This protein binds this small molecule.
Small molecule (SMILES): CC(=O)N[C@H]1[C@H](O[C@H]2[C@H](O)[C@@H](NC(C)=O)CO[C@@H]2CO)O[C@H](CO)[C@@H](O)[C@@H]1O

Sequence of chain 1.G:
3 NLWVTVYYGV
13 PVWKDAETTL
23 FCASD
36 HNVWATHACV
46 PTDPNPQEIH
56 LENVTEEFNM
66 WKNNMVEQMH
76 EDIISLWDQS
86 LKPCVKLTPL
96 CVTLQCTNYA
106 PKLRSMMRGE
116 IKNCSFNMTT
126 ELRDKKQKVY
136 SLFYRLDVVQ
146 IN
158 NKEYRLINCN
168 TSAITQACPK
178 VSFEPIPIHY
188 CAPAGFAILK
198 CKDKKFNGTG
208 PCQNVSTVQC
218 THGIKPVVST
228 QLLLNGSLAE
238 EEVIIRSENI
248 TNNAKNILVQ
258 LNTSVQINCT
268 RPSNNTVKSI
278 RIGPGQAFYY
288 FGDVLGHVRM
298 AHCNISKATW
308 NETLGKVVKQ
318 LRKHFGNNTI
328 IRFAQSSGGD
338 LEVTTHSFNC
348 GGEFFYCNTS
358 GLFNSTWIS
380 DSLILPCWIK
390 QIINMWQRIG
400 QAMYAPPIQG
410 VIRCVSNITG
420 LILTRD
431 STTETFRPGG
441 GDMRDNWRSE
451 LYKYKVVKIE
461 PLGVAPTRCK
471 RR

Binding-site contacts:
Ligand atom O7 contacts residue ASN118 of chain 1.G at 4.0 Å.
Ligand atom C1 contacts residue TYR135 of chain 1.G at 3.8 Å (hydrophobic).
Ligand atom C4 contacts residue ASN118 of chain 1.G at 4.2 Å.
Ligand atom C6 contacts residue TYR135 of chain 1.G at 4.0 Å (hydrophobic).
Ligand atom C3 contacts residue ASN118 of chain 1.G at 3.8 Å.
Ligand atom C8 contacts residue TYR104 of chain 1.G at 4.1 Å (hydrophobic).
Ligand atom O7 contacts residue TYR135 of chain 1.G at 4.2 Å.
Ligand atom C8 contacts residue GLY289 of chain 1.G at 3.5 Å.
Ligand atom C8 contacts residue ASN118 of chain 1.G at 4.2 Å.
Ligand atom C7 contacts residue ASN118 of chain 1.G at 3.7 Å.
Ligand atom C7 contacts residue TYR135 of chain 1.G at 4.2 Å (hydrophobic).
Ligand atom C2 contacts residue ASN118 of chain 1.G at 2.5 Å.
Ligand atom C8 contacts residue TYR135 of chain 1.G at 3.3 Å (hydrophobic).
Ligand atom O5 contacts residue ASN118 of chain 1.G at 2.3 Å (h-bond).
Ligand atom O5 contacts residue TYR135 of chain 1.G at 3.9 Å.
Ligand atom C7 contacts residue LEU137 of chain 1.G at 4.5 Å (hydrophobic).
Ligand atom C5 contacts residue ASN118 of chain 1.G at 3.6 Å.
Ligand atom C1 contacts residue ASN118 of chain 1.G at 1.4 Å.
Ligand atom C7 contacts residue TYR104 of chain 1.G at 4.4 Å (hydrophobic).
Ligand atom C5 contacts residue TYR135 of chain 1.G at 3.7 Å (hydrophobic).
Ligand atom C8 contacts residue LEU137 of chain 1.G at 3.8 Å (hydrophobic).
Ligand atom N2 contacts residue ASN118 of chain 1.G at 2.9 Å (h-bond).
Ligand atom O7 contacts residue TYR104 of chain 1.G at 3.9 Å.
Ligand atom C8 contacts residue ASP290 of chain 1.G at 3.7 Å.